Binding-site contacts:
Ligand atom C7 contacts residue ASN356 of chain 1.C at 3.3 Å.
Ligand atom N2 contacts residue ASN356 of chain 1.C at 2.8 Å (h-bond).
Ligand atom O7 contacts residue ASN356 of chain 1.C at 3.6 Å (h-bond).
Ligand atom C2 contacts residue ASN356 of chain 1.C at 2.4 Å.
Ligand atom C1 contacts residue ASN356 of chain 1.C at 1.5 Å.
Ligand atom C8 contacts residue ASN356 of chain 1.C at 4.4 Å.
Ligand atom C5 contacts residue ASN356 of chain 1.C at 3.7 Å.
Ligand atom O5 contacts residue ASN356 of chain 1.C at 2.4 Å (h-bond).
Ligand atom C6 contacts residue ASN356 of chain 1.C at 4.5 Å.
Ligand atom C3 contacts residue ASN356 of chain 1.C at 3.8 Å.
Ligand atom C4 contacts residue ASN356 of chain 1.C at 4.2 Å.

Sequence of chain 1.C:
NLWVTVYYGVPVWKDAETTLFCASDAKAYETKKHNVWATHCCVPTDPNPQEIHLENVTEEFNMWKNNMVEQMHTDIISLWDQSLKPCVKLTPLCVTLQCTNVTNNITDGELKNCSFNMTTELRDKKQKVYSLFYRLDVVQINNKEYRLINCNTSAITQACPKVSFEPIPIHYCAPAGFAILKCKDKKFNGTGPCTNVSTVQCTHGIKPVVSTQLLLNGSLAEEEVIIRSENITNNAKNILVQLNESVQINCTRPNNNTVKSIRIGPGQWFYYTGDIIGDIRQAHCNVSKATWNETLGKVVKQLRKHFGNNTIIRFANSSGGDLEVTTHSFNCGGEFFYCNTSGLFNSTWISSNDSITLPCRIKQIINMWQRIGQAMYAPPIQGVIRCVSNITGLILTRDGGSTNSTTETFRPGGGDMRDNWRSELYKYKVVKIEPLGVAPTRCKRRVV

This small molecule binds to this protein.
Small molecule (SMILES): CC(=O)N[C@@H]1[C@@H](O)[C@H](O)[C@@H](CO)O[C@H]1O